Sequence of chain 1.A:
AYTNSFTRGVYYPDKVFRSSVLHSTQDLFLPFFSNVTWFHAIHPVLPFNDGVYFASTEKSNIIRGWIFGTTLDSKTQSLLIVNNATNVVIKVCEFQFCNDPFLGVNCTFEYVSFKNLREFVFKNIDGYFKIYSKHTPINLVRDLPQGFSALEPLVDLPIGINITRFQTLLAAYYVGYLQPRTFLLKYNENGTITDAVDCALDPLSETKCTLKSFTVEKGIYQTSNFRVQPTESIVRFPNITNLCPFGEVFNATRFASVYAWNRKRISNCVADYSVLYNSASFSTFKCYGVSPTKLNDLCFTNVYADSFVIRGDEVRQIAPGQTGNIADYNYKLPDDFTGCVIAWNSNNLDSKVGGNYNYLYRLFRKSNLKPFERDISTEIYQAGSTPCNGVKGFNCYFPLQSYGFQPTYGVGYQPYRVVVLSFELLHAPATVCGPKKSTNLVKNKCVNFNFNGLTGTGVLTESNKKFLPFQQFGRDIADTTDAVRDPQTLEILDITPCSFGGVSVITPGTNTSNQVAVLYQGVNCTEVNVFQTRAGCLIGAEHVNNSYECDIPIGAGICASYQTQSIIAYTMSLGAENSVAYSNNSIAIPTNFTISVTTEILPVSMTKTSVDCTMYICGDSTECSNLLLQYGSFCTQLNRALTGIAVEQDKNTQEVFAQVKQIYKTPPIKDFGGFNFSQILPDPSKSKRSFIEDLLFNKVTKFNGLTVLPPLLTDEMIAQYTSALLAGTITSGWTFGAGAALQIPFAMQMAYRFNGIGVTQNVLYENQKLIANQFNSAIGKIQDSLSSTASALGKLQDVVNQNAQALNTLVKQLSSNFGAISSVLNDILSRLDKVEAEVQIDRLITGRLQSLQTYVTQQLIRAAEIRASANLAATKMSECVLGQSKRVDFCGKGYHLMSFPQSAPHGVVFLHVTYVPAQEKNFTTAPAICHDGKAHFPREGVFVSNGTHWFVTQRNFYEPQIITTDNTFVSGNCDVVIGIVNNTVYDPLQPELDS

Binding-site contacts:
Ligand atom C5 contacts residue ASN801 of chain 1.A at 3.7 Å.
Ligand atom O7 contacts residue ASN801 of chain 1.A at 3.7 Å.
Ligand atom C6 contacts residue GLN804 of chain 1.A at 3.8 Å.
Ligand atom O5 contacts residue ASN801 of chain 1.A at 2.3 Å (h-bond).
Ligand atom O6 contacts residue GLN804 of chain 1.A at 3.5 Å (h-bond).
Ligand atom C1 contacts residue ASN801 of chain 1.A at 1.5 Å.
Ligand atom O5 contacts residue GLN804 of chain 1.A at 4.2 Å.
Ligand atom C6 contacts residue SER803 of chain 1.A at 3.8 Å.
Ligand atom C2 contacts residue ASN801 of chain 1.A at 2.5 Å.
Ligand atom C8 contacts residue PHE817 of chain 1.A at 4.2 Å (hydrophobic).
Ligand atom C3 contacts residue ASN801 of chain 1.A at 3.9 Å.
Ligand atom C5 contacts residue SER803 of chain 1.A at 3.3 Å.
Ligand atom C7 contacts residue ASN801 of chain 1.A at 3.6 Å.
Ligand atom C1 contacts residue SER803 of chain 1.A at 3.4 Å.
Ligand atom O5 contacts residue SER803 of chain 1.A at 3.2 Å (h-bond).
Ligand atom N2 contacts residue ASN801 of chain 1.A at 3.0 Å (h-bond).
Ligand atom C4 contacts residue ASN801 of chain 1.A at 4.3 Å.

The small molecule below binds the protein below.
Small molecule (SMILES): CC(=O)N[C@H]1[C@H](O[C@H]2[C@H](O)[C@@H](NC(C)=O)CO[C@@H]2CO)O[C@H](CO)[C@@H](O)[C@@H]1O